Sequence of chain 1.C:
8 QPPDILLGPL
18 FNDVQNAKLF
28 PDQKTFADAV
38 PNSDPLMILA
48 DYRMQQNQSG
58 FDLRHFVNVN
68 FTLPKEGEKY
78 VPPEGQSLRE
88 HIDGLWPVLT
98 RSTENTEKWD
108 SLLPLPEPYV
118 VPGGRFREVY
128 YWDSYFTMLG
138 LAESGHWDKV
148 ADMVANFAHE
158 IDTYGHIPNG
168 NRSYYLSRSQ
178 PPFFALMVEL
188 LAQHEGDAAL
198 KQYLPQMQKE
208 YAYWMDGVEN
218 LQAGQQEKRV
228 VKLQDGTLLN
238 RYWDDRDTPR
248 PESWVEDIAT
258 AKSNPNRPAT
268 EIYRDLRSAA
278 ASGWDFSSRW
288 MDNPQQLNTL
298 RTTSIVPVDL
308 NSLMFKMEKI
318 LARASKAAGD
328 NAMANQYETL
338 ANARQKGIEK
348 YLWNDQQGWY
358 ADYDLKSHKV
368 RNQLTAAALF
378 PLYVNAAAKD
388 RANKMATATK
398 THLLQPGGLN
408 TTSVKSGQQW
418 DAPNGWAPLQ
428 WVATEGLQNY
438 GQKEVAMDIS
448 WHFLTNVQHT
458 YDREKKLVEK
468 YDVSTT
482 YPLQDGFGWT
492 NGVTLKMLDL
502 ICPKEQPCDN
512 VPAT

A protein and the small-molecule ligand that binds it are described below.
Small molecule (SMILES): OC[C@H]1O[C@H](O)[C@H](O)[C@@H](O)[C@@H]1O

Binding-site contacts:
Ligand atom C1 contacts residue TYR127 of chain 1.C at 4.0 Å (hydrophobic).
Ligand atom O2 contacts residue 3CU1 of chain 1.DA at 3.8 Å.
Ligand atom O4 contacts residue GLU249 of chain 1.C at 2.5 Å (salt-bridge).
Ligand atom O6 contacts residue TYR482 of chain 1.C at 3.8 Å.
Ligand atom O2 contacts residue ASN166 of chain 1.C at 3.1 Å (h-bond).
Ligand atom O2 contacts residue TYR127 of chain 1.C at 3.4 Å.
Ligand atom C6 contacts residue GLU249 of chain 1.C at 3.8 Å.
Ligand atom O6 contacts residue SO41 of chain 1.FA at 2.8 Å (h-bond).
Ligand atom C6 contacts residue SER250 of chain 1.C at 3.7 Å.
Ligand atom C4 contacts residue GLU249 of chain 1.C at 3.2 Å.
Ligand atom O4 contacts residue ARG247 of chain 1.C at 2.9 Å (salt-bridge).
Ligand atom O3 contacts residue ALA277 of chain 1.C at 3.7 Å.
Ligand atom C3 contacts residue TYR172 of chain 1.C at 4.1 Å (hydrophobic).
Ligand atom C5 contacts residue ASP282 of chain 1.C at 3.6 Å.
Ligand atom O5 contacts residue PHE123 of chain 1.C at 3.7 Å.
Ligand atom C3 contacts residue ARG175 of chain 1.C at 4.0 Å.
Ligand atom C1 contacts residue 3CU1 of chain 1.DA at 2.5 Å.
Ligand atom C6 contacts residue SO41 of chain 1.FA at 3.5 Å.
Ligand atom O1 contacts residue ASP282 of chain 1.C at 3.4 Å (salt-bridge).
Ligand atom C5 contacts residue SO41 of chain 1.FA at 3.8 Å.
Ligand atom C4 contacts residue TYR172 of chain 1.C at 3.8 Å (hydrophobic).
Ligand atom C3 contacts residue ASN166 of chain 1.C at 3.8 Å.
Ligand atom C1 contacts residue PHE123 of chain 1.C at 4.0 Å (hydrophobic).
Ligand atom O3 contacts residue TYR172 of chain 1.C at 3.4 Å.
Ligand atom O2 contacts residue GLN177 of chain 1.C at 3.5 Å (h-bond).
Ligand atom C2 contacts residue TYR127 of chain 1.C at 3.6 Å (hydrophobic).
Ligand atom C6 contacts residue ARG122 of chain 1.C at 3.7 Å.
Ligand atom O3 contacts residue ARG175 of chain 1.C at 2.8 Å (salt-bridge).
Ligand atom C2 contacts residue ASN166 of chain 1.C at 3.9 Å.
Ligand atom C2 contacts residue 3CU1 of chain 1.DA at 3.9 Å.
Ligand atom O5 contacts residue 3CU1 of chain 1.DA at 3.0 Å.
Ligand atom O3 contacts residue GLU249 of chain 1.C at 3.8 Å.
Ligand atom C2 contacts residue TYR172 of chain 1.C at 3.5 Å (hydrophobic).
Ligand atom C4 contacts residue ARG247 of chain 1.C at 4.0 Å.
Ligand atom C3 contacts residue ASP282 of chain 1.C at 4.1 Å.
Ligand atom C5 contacts residue 3CU1 of chain 1.DA at 3.7 Å.
Ligand atom O3 contacts residue ASN166 of chain 1.C at 2.6 Å (h-bond).
Ligand atom O6 contacts residue ARG122 of chain 1.C at 2.8 Å (salt-bridge).
Ligand atom O4 contacts residue ARG175 of chain 1.C at 3.6 Å.
Ligand atom O1 contacts residue 3CU1 of chain 1.DA at 1.5 Å.